A protein and the small-molecule ligand that binds it are described below.
Small molecule (SMILES): CC(=O)N[C@H]1[C@H](O[C@H]2[C@H](O)[C@@H](NC(C)=O)CO[C@@H]2CO)O[C@H](CO)[C@@H](O)[C@@H]1O

Sequence of chain 1.R:
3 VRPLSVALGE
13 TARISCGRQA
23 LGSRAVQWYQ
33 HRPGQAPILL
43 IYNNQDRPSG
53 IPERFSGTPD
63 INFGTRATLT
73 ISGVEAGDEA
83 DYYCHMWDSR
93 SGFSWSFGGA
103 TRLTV

Sequence of chain 1.I:
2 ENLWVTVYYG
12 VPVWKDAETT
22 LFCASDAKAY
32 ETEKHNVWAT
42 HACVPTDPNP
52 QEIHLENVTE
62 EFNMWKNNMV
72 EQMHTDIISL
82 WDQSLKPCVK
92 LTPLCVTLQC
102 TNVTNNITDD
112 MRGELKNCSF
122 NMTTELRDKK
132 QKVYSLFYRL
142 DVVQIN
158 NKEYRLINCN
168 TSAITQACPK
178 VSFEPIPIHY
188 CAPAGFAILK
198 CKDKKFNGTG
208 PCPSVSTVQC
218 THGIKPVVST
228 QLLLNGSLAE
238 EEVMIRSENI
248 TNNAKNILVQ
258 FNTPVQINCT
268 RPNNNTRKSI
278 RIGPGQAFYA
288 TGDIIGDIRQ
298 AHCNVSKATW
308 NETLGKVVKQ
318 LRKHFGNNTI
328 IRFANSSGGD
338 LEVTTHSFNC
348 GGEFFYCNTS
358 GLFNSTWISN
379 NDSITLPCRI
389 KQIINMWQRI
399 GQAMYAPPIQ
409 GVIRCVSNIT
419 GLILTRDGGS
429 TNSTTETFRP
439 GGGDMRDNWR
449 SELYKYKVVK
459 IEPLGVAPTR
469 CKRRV

Binding-site contacts:
Ligand atom N2 contacts residue ASN118 of chain 1.I at 2.9 Å (h-bond).
Ligand atom O4 contacts residue TYR135 of chain 1.I at 4.4 Å.
Ligand atom C4 contacts residue ASN118 of chain 1.I at 4.2 Å.
Ligand atom N2 contacts residue TYR135 of chain 1.I at 4.5 Å.
Ligand atom C8 contacts residue LEU137 of chain 1.I at 4.1 Å (hydrophobic).
Ligand atom O7 contacts residue TYR135 of chain 1.I at 3.8 Å.
Ligand atom O6 contacts residue TYR135 of chain 1.I at 4.3 Å.
Ligand atom C1 contacts residue ASN118 of chain 1.I at 1.4 Å.
Ligand atom C2 contacts residue ASN118 of chain 1.I at 2.5 Å.
Ligand atom C8 contacts residue ARG92 of chain 1.R at 3.9 Å.
Ligand atom O7 contacts residue ASN118 of chain 1.I at 3.2 Å (h-bond).
Ligand atom C3 contacts residue TYR135 of chain 1.I at 4.0 Å (hydrophobic).
Ligand atom N2 contacts residue LEU137 of chain 1.I at 4.5 Å.
Ligand atom C7 contacts residue VAL104 of chain 1.I at 4.3 Å (hydrophobic).
Ligand atom C5 contacts residue TYR135 of chain 1.I at 4.2 Å (hydrophobic).
Ligand atom C1 contacts residue TYR135 of chain 1.I at 3.9 Å (hydrophobic).
Ligand atom C8 contacts residue ASN118 of chain 1.I at 4.4 Å.
Ligand atom O7 contacts residue VAL104 of chain 1.I at 4.1 Å.
Ligand atom C3 contacts residue ASN118 of chain 1.I at 3.8 Å.
Ligand atom C8 contacts residue VAL104 of chain 1.I at 4.0 Å (hydrophobic).
Ligand atom O5 contacts residue ASN118 of chain 1.I at 2.4 Å (h-bond).
Ligand atom C5 contacts residue ASN118 of chain 1.I at 3.6 Å.
Ligand atom O5 contacts residue TYR135 of chain 1.I at 4.5 Å.
Ligand atom C7 contacts residue ASN118 of chain 1.I at 3.3 Å.
Ligand atom C2 contacts residue TYR135 of chain 1.I at 4.4 Å (hydrophobic).